Sequence of chain 1.C:
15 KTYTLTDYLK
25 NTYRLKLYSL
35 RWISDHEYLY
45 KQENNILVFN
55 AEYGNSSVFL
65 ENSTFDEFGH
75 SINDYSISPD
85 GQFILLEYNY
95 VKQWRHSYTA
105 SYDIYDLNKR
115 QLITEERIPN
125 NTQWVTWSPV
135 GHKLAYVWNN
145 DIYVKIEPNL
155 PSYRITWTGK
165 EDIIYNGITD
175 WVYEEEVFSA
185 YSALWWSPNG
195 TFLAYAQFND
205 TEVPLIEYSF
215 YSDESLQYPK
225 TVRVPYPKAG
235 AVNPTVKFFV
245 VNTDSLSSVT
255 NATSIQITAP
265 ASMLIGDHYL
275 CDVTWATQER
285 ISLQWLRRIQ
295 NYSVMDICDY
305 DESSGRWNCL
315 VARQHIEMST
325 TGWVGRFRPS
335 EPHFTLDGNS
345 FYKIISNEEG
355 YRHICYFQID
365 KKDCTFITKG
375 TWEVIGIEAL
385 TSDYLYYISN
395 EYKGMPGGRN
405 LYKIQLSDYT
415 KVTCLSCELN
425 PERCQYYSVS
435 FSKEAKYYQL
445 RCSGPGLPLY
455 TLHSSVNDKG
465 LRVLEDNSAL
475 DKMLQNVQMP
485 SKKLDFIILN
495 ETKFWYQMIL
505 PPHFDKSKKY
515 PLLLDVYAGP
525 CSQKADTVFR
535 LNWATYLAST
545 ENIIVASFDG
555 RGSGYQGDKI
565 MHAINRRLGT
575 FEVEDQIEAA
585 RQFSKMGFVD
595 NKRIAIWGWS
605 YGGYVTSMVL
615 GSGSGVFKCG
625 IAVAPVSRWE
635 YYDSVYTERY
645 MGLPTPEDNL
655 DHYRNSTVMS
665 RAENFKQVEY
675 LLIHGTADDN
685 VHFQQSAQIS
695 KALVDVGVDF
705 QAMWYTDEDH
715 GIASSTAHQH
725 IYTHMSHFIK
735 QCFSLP

Binding-site contacts:
Ligand atom C5 contacts residue TRP161 of chain 1.C at 4.0 Å (hydrophobic).
Ligand atom O7 contacts residue ASN255 of chain 1.C at 3.2 Å (h-bond).
Ligand atom N2 contacts residue TRP161 of chain 1.C at 4.5 Å.
Ligand atom C8 contacts residue VAL253 of chain 1.C at 4.2 Å (hydrophobic).
Ligand atom C3 contacts residue ASN255 of chain 1.C at 3.8 Å.
Ligand atom O5 contacts residue ASN255 of chain 1.C at 2.4 Å (h-bond).
Ligand atom C8 contacts residue SER252 of chain 1.C at 4.2 Å.
Ligand atom C1 contacts residue ASN255 of chain 1.C at 1.5 Å.
Ligand atom O5 contacts residue TRP161 of chain 1.C at 4.2 Å.
Ligand atom C4 contacts residue ASN255 of chain 1.C at 4.2 Å.
Ligand atom C1 contacts residue TRP161 of chain 1.C at 3.9 Å (hydrophobic).
Ligand atom C2 contacts residue ASN255 of chain 1.C at 2.4 Å.
Ligand atom C7 contacts residue ASN255 of chain 1.C at 3.2 Å.
Ligand atom C8 contacts residue ASN255 of chain 1.C at 3.6 Å.
Ligand atom C5 contacts residue ASN255 of chain 1.C at 3.7 Å.
Ligand atom N2 contacts residue ASN255 of chain 1.C at 3.0 Å (h-bond).

This small molecule binds to this protein.
Small molecule (SMILES): CC(=O)N[C@@H]1[C@@H](O)[C@H](O)[C@@H](CO)O[C@H]1O